This protein binds this small molecule.
Small molecule (SMILES): c1ccc(-p2c(-c3ccccn3)c3c(c2-c2ccccn2)CCCC3)cc1

Sequence of chain 2.A:
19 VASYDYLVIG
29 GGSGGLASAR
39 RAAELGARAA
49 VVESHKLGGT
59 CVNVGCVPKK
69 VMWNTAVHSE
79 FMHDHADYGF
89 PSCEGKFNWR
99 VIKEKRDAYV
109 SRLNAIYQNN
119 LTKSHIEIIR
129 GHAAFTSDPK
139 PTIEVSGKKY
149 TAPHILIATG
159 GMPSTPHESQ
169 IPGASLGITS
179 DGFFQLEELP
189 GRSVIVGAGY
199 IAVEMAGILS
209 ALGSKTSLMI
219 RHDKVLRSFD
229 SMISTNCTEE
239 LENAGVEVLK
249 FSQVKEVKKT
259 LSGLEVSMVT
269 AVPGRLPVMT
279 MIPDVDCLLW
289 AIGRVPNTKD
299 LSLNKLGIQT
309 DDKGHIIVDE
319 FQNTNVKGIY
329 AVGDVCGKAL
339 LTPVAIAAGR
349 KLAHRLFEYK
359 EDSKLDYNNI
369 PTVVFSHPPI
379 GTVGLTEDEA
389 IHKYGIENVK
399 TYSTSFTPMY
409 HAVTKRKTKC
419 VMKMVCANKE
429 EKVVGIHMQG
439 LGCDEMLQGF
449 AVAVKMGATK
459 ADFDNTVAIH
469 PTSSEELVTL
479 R

Binding-site contacts:
Ligand atom C28 contacts residue AU1 of chain 2.J at 3.3 Å.
Ligand atom C39 contacts residue GLY180 of chain 2.A at 3.6 Å.
Ligand atom C40 contacts residue GLN183 of chain 2.A at 4.0 Å.
Ligand atom C17 contacts residue LEU262 of chain 2.A at 3.8 Å (hydrophobic).
Ligand atom C17 contacts residue VAL283 of chain 2.A at 3.9 Å (hydrophobic).
Ligand atom C18 contacts residue ASP284 of chain 2.A at 2.9 Å.
Ligand atom C36 contacts residue ILE176 of chain 2.A at 3.5 Å (hydrophobic).
Ligand atom C7 contacts residue AU1 of chain 2.J at 3.5 Å.
Ligand atom C18 contacts residue LEU262 of chain 2.A at 4.1 Å (hydrophobic).
Ligand atom C18 contacts residue AU1 of chain 2.J at 3.7 Å.
Ligand atom C37 contacts residue GLY180 of chain 2.A at 4.1 Å.
Ligand atom C16 contacts residue GLY261 of chain 2.A at 3.8 Å.
Ligand atom C4 contacts residue LEU174 of chain 2.A at 3.5 Å (hydrophobic).
Ligand atom C17 contacts residue CYS285 of chain 2.A at 4.1 Å (hydrophobic).
Ligand atom C9 contacts residue AU1 of chain 2.J at 3.3 Å.
Ligand atom C6 contacts residue ILE176 of chain 2.A at 3.7 Å (hydrophobic).
Ligand atom C1 contacts residue ILE176 of chain 2.A at 3.6 Å (hydrophobic).
Ligand atom C28 contacts residue ASP284 of chain 2.A at 4.1 Å.
Ligand atom C27 contacts residue AU1 of chain 2.J at 3.6 Å.
Ligand atom C5 contacts residue LEU174 of chain 2.A at 3.9 Å (hydrophobic).
Ligand atom C16 contacts residue LEU262 of chain 2.A at 3.4 Å (hydrophobic).
Ligand atom C38 contacts residue LEU184 of chain 2.A at 3.8 Å (hydrophobic).
Ligand atom C38 contacts residue GLY180 of chain 2.A at 3.1 Å.
Ligand atom C2 contacts residue LEU174 of chain 2.A at 3.8 Å (hydrophobic).
Ligand atom C37 contacts residue AU1 of chain 2.J at 3.7 Å.
Ligand atom C4 contacts residue SER173 of chain 2.A at 3.8 Å.
Ligand atom C5 contacts residue ILE176 of chain 2.A at 4.1 Å (hydrophobic).
Ligand atom C7 contacts residue ILE176 of chain 2.A at 3.5 Å (hydrophobic).
Ligand atom C37 contacts residue LEU184 of chain 2.A at 3.8 Å (hydrophobic).
Ligand atom C37 contacts residue ILE176 of chain 2.A at 3.7 Å (hydrophobic).
Ligand atom C18 contacts residue CYS285 of chain 2.A at 3.5 Å (hydrophobic).
Ligand atom C36 contacts residue AU1 of chain 2.J at 4.1 Å.
Ligand atom P contacts residue AU1 of chain 2.J at 2.4 Å.
Ligand atom C15 contacts residue LEU262 of chain 2.A at 3.8 Å (hydrophobic).
Ligand atom C39 contacts residue GLN183 of chain 2.A at 3.2 Å.
Ligand atom C19 contacts residue AU1 of chain 2.J at 3.8 Å.
Ligand atom C17 contacts residue ASP284 of chain 2.A at 3.1 Å.
Ligand atom C5 contacts residue SER173 of chain 2.A at 3.8 Å.
Ligand atom C38 contacts residue GLN183 of chain 2.A at 3.9 Å.
Ligand atom C3 contacts residue LEU174 of chain 2.A at 3.2 Å (hydrophobic).